The protein below binds the small molecule below.
Small molecule (SMILES): O=C(O)CCCCCNC(=O)Cc1ccc(O)c([N+](=O)[O-])c1

Sequence of chain 1.B:
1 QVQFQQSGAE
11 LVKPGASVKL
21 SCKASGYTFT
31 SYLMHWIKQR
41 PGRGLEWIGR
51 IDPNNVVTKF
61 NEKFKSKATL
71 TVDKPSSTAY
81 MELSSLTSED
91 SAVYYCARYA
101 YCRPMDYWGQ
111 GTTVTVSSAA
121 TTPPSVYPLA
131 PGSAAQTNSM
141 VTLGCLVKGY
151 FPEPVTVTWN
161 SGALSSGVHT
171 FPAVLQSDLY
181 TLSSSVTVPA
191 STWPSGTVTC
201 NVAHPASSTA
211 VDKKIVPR

Sequence of chain 1.A:
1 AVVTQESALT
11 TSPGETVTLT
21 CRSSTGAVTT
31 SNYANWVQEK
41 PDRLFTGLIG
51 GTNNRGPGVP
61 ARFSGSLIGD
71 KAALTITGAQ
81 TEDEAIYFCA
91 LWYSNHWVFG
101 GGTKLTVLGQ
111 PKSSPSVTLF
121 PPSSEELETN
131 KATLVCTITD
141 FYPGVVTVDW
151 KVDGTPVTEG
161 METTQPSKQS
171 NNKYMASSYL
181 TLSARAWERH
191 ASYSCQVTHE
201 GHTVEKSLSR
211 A

Binding-site contacts:
Ligand atom ON2 contacts residue ARG103 of chain 1.B at 3.9 Å.
Ligand atom C4 contacts residue ASP52 of chain 1.B at 3.9 Å.
Ligand atom C6' contacts residue TRP92 of chain 1.A at 3.3 Å (hydrophobic).
Ligand atom C1 contacts residue LYS59 of chain 1.B at 3.5 Å.
Ligand atom C2' contacts residue LYS59 of chain 1.B at 3.5 Å.
Ligand atom C1 contacts residue ARG50 of chain 1.B at 3.1 Å.
Ligand atom C5' contacts residue TRP92 of chain 1.A at 3.3 Å (hydrophobic).
Ligand atom O2 contacts residue ARG50 of chain 1.B at 2.9 Å (salt-bridge).
Ligand atom C9 contacts residue ALA100 of chain 1.B at 4.1 Å (hydrophobic).
Ligand atom N5' contacts residue CYS102 of chain 1.B at 4.1 Å.
Ligand atom O4' contacts residue TRP92 of chain 1.A at 3.5 Å.
Ligand atom O4' contacts residue TYR33 of chain 1.A at 4.0 Å.
Ligand atom C5' contacts residue TYR99 of chain 1.B at 2.8 Å (hydrophobic).
Ligand atom ON1 contacts residue HIS35 of chain 1.B at 3.1 Å (h-bond).
Ligand atom O3 contacts residue ALA100 of chain 1.B at 3.1 Å (h-bond).
Ligand atom ON1 contacts residue TYR99 of chain 1.B at 2.9 Å (h-bond).
Ligand atom C1' contacts residue TRP92 of chain 1.A at 3.8 Å (hydrophobic).
Ligand atom C3' contacts residue TRP92 of chain 1.A at 3.5 Å (hydrophobic).
Ligand atom ON2 contacts residue CYS102 of chain 1.B at 3.0 Å (h-bond).
Ligand atom O4' contacts residue TYR99 of chain 1.B at 3.9 Å.
Ligand atom C1' contacts residue LYS59 of chain 1.B at 3.4 Å.
Ligand atom C9 contacts residue LEU33 of chain 1.B at 4.1 Å (hydrophobic).
Ligand atom ON2 contacts residue TYR99 of chain 1.B at 2.8 Å (h-bond).
Ligand atom C7 contacts residue LEU33 of chain 1.B at 3.8 Å (hydrophobic).
Ligand atom ON1 contacts residue TRP92 of chain 1.A at 3.5 Å.
Ligand atom O3 contacts residue TYR101 of chain 1.B at 4.0 Å.
Ligand atom C2' contacts residue TRP92 of chain 1.A at 3.7 Å (hydrophobic).
Ligand atom C6' contacts residue TYR99 of chain 1.B at 3.4 Å (hydrophobic).
Ligand atom ON2 contacts residue TRP97 of chain 1.A at 3.1 Å (h-bond).
Ligand atom C6' contacts residue LEU33 of chain 1.B at 4.0 Å (hydrophobic).
Ligand atom C2 contacts residue ARG50 of chain 1.B at 3.4 Å.
Ligand atom C4' contacts residue TYR99 of chain 1.B at 3.5 Å (hydrophobic).
Ligand atom O4' contacts residue CYS102 of chain 1.B at 2.9 Å (h-bond).
Ligand atom N5' contacts residue TRP92 of chain 1.A at 3.5 Å.
Ligand atom ON1 contacts residue TRP97 of chain 1.A at 2.8 Å (h-bond).
Ligand atom N3 contacts residue ARG50 of chain 1.B at 3.5 Å (salt-bridge).
Ligand atom C4' contacts residue TRP92 of chain 1.A at 3.3 Å (hydrophobic).
Ligand atom N5' contacts residue TRP97 of chain 1.A at 3.3 Å (h-bond).
Ligand atom ON2 contacts residue TRP92 of chain 1.A at 4.0 Å.
Ligand atom N5' contacts residue TYR99 of chain 1.B at 2.6 Å (h-bond).